Sequence of chain 1.B:
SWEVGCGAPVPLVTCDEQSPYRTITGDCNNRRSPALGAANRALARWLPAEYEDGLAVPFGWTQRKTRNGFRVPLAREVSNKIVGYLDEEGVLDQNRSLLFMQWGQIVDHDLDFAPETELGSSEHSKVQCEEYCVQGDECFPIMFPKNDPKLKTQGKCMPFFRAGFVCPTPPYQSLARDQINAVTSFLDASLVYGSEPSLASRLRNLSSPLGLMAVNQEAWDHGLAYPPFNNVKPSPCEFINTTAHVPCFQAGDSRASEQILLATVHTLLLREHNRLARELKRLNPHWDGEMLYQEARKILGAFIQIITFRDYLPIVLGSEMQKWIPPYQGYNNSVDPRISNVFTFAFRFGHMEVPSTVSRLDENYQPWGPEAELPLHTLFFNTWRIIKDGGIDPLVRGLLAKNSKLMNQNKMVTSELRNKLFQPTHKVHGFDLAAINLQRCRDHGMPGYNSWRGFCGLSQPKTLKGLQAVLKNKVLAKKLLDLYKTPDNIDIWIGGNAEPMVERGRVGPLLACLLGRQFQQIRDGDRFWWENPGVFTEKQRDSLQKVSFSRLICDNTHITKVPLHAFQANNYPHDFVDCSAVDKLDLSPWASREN

This small molecule binds to this protein.
Small molecule (SMILES): CC(=O)N[C@H]1[C@H](O[C@H]2[C@H](O)[C@@H](NC(C)=O)CO[C@@H]2CO)O[C@H](CO)[C@@H](O[C@@H]2O[C@H](CO)[C@@H](O)[C@H](O)[C@@H]2O)[C@@H]1O

Binding-site contacts:
Ligand atom C7 contacts residue ALA214 of chain 1.B at 4.4 Å (hydrophobic).
Ligand atom C6 contacts residue TRP220 of chain 1.B at 3.7 Å (hydrophobic).
Ligand atom O6 contacts residue LEU212 of chain 1.B at 4.3 Å.
Ligand atom C7 contacts residue VAL215 of chain 1.B at 4.0 Å (hydrophobic).
Ligand atom C8 contacts residue VAL215 of chain 1.B at 3.8 Å (hydrophobic).
Ligand atom O7 contacts residue MET213 of chain 1.B at 4.5 Å.
Ligand atom O7 contacts residue GLN217 of chain 1.B at 3.7 Å.
Ligand atom O6 contacts residue TRP220 of chain 1.B at 3.6 Å.
Ligand atom O5 contacts residue SER208 of chain 1.B at 3.6 Å.
Ligand atom O7 contacts residue ALA214 of chain 1.B at 3.6 Å.
Ligand atom C4 contacts residue ASN205 of chain 1.B at 4.2 Å.
Ligand atom C8 contacts residue GLN217 of chain 1.B at 3.6 Å.
Ligand atom C1 contacts residue SER208 of chain 1.B at 4.4 Å.
Ligand atom O5 contacts residue ASN205 of chain 1.B at 2.4 Å (h-bond).
Ligand atom C3 contacts residue GLN217 of chain 1.B at 4.3 Å.
Ligand atom C5 contacts residue ASN205 of chain 1.B at 3.7 Å.
Ligand atom C8 contacts residue ALA214 of chain 1.B at 4.3 Å (hydrophobic).
Ligand atom C7 contacts residue ASN205 of chain 1.B at 3.0 Å.
Ligand atom N2 contacts residue GLN217 of chain 1.B at 3.3 Å (h-bond).
Ligand atom C8 contacts residue ASN205 of chain 1.B at 4.1 Å.
Ligand atom C7 contacts residue GLN217 of chain 1.B at 3.3 Å.
Ligand atom C1 contacts residue ASN205 of chain 1.B at 1.4 Å.
Ligand atom O7 contacts residue ASN205 of chain 1.B at 2.8 Å (h-bond).
Ligand atom N2 contacts residue ASN205 of chain 1.B at 2.9 Å (h-bond).
Ligand atom C5 contacts residue SER208 of chain 1.B at 4.2 Å.
Ligand atom C2 contacts residue ASN205 of chain 1.B at 2.4 Å.
Ligand atom C2 contacts residue GLN217 of chain 1.B at 4.0 Å.
Ligand atom O6 contacts residue LEU210 of chain 1.B at 4.3 Å.
Ligand atom C6 contacts residue LEU210 of chain 1.B at 4.0 Å (hydrophobic).
Ligand atom O6 contacts residue GLN217 of chain 1.B at 3.8 Å.
Ligand atom O3 contacts residue GLN217 of chain 1.B at 3.4 Å (h-bond).
Ligand atom C3 contacts residue ASN205 of chain 1.B at 3.8 Å.
Ligand atom O7 contacts residue VAL215 of chain 1.B at 3.1 Å (h-bond).
Ligand atom C6 contacts residue SER208 of chain 1.B at 4.0 Å.